Sequence of chain 1.A:
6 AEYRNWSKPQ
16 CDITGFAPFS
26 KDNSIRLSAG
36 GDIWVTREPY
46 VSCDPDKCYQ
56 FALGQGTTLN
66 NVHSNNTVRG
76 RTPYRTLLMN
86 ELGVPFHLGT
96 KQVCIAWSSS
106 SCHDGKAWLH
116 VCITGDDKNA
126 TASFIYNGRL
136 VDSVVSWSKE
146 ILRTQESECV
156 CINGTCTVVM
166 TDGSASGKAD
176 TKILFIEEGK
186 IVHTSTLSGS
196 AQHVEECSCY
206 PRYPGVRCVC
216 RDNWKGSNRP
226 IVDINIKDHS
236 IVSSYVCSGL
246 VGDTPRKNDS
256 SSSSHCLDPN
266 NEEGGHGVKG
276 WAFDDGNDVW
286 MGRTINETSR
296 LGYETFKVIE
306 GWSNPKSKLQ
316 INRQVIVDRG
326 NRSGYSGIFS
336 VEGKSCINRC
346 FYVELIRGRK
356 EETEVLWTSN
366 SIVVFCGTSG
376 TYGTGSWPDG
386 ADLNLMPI

This small molecule binds to this protein.
Small molecule (SMILES): CC(=O)N[C@H]1[C@H]([C@H](O)[C@H](O)CO)O[C@@](OC[C@H]2O[C@@H](O)[C@H](O)[C@@H](O)[C@H]2O)(C(=O)O)C[C@@H]1O

Binding-site contacts:
Ligand atom O1A contacts residue ARG295 of chain 1.A at 3.0 Å (salt-bridge).
Ligand atom C8 contacts residue ARG216 of chain 1.A at 3.7 Å.
Ligand atom O1B contacts residue ARG216 of chain 1.A at 3.0 Å (salt-bridge).
Ligand atom O8 contacts residue GLU201 of chain 1.A at 3.7 Å.
Ligand atom C3 contacts residue GLU43 of chain 1.A at 3.6 Å.
Ligand atom C11 contacts residue SER103 of chain 1.A at 4.1 Å.
Ligand atom O9 contacts residue ALA170 of chain 1.A at 3.6 Å.
Ligand atom C1 contacts residue ARG216 of chain 1.A at 3.9 Å.
Ligand atom C8 contacts residue GLU200 of chain 1.A at 4.2 Å.
Ligand atom C9 contacts residue ALA170 of chain 1.A at 4.0 Å (hydrophobic).
Ligand atom C9 contacts residue ASN218 of chain 1.A at 3.9 Å.
Ligand atom O6 contacts residue TYR330 of chain 1.A at 3.6 Å (h-bond).
Ligand atom O1A contacts residue TYR330 of chain 1.A at 3.3 Å (h-bond).
Ligand atom C3 contacts residue TYR330 of chain 1.A at 3.1 Å (hydrophobic).
Ligand atom O8 contacts residue GLU200 of chain 1.A at 3.2 Å.
Ligand atom O1B contacts residue ARG295 of chain 1.A at 2.9 Å (salt-bridge).
Ligand atom O1A contacts residue ARG42 of chain 1.A at 3.3 Å (salt-bridge).
Ligand atom O9 contacts residue GLU200 of chain 1.A at 2.9 Å (salt-bridge).
Ligand atom C1 contacts residue TYR330 of chain 1.A at 3.0 Å (hydrophobic).
Ligand atom C2 contacts residue TYR330 of chain 1.A at 3.4 Å (hydrophobic).
Ligand atom O8 contacts residue ARG216 of chain 1.A at 4.2 Å.
Ligand atom C4 contacts residue GLU43 of chain 1.A at 3.7 Å.
Ligand atom O1B contacts residue TYR330 of chain 1.A at 3.2 Å (h-bond).
Ligand atom C3 contacts residue ARG42 of chain 1.A at 3.8 Å.
Ligand atom O1B contacts residue HIS271 of chain 1.A at 4.2 Å.
Ligand atom C1 contacts residue ARG42 of chain 1.A at 4.3 Å.
Ligand atom C11 contacts residue ILE146 of chain 1.A at 4.3 Å (hydrophobic).
Ligand atom O10 contacts residue ARG76 of chain 1.A at 3.5 Å (salt-bridge).
Ligand atom C1 contacts residue ARG295 of chain 1.A at 3.4 Å.
Ligand atom C9 contacts residue GLU200 of chain 1.A at 3.5 Å.
Ligand atom C6 contacts residue GLU201 of chain 1.A at 4.0 Å.
Ligand atom O9 contacts residue ARG148 of chain 1.A at 3.3 Å.
Ligand atom O4 contacts residue GLU43 of chain 1.A at 3.1 Å (salt-bridge).
Ligand atom C6 contacts residue TYR330 of chain 1.A at 3.5 Å (hydrophobic).
Ligand atom O6 contacts residue ARG216 of chain 1.A at 4.2 Å.
Ligand atom C5 contacts residue TYR330 of chain 1.A at 4.1 Å (hydrophobic).
Ligand atom C4 contacts residue TYR330 of chain 1.A at 3.5 Å (hydrophobic).
Ligand atom C9 contacts residue ARG216 of chain 1.A at 4.1 Å.
Ligand atom C11 contacts residue ARG148 of chain 1.A at 4.0 Å.
Ligand atom C11 contacts residue TRP102 of chain 1.A at 4.2 Å (hydrophobic).